Sequence of chain 1.H:
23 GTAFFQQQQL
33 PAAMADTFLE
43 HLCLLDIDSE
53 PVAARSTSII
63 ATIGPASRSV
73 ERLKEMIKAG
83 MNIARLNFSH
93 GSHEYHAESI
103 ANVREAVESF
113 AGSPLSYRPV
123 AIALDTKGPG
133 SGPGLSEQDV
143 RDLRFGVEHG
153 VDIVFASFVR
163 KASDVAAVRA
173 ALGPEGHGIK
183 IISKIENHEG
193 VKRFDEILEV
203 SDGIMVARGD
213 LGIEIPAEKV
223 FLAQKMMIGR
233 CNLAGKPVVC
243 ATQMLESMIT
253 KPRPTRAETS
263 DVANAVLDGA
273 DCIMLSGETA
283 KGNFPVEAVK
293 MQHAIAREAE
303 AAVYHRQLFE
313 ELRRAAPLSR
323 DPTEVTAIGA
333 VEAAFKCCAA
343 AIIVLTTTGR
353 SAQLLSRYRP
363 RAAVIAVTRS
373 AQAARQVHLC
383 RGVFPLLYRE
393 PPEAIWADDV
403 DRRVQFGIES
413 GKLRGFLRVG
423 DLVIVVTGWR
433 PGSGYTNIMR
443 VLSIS

A protein and the small-molecule ligand that binds it are described below.
Small molecule (SMILES): O=P(O)(O)OC[C@H]1O[C@](O)(COP(=O)(O)O)[C@@H](O)[C@@H]1O

Binding-site contacts:
Ligand atom O6P contacts residue THR348 of chain 1.H at 3.4 Å (h-bond).
Ligand atom O3 contacts residue GLY430 of chain 1.H at 3.2 Å.
Ligand atom C5 contacts residue GLY434 of chain 1.H at 3.5 Å.
Ligand atom C3 contacts residue ARG432 of chain 1.H at 3.2 Å.
Ligand atom O5P contacts residue SER353 of chain 1.H at 3.6 Å.
Ligand atom C6 contacts residue THR438 of chain 1.H at 3.4 Å.
Ligand atom P2 contacts residue THR349 of chain 1.H at 3.7 Å.
Ligand atom O6P contacts residue SER435 of chain 1.H at 2.9 Å (h-bond).
Ligand atom O4 contacts residue TYR437 of chain 1.H at 2.8 Å (h-bond).
Ligand atom O6P contacts residue THR349 of chain 1.H at 3.1 Å (h-bond).
Ligand atom O2P contacts residue ARG405 of chain 1.H at 2.7 Å (salt-bridge).
Ligand atom C6 contacts residue SER353 of chain 1.H at 3.7 Å.
Ligand atom O2 contacts residue LEU347 of chain 1.H at 3.5 Å.
Ligand atom C3 contacts residue GLY434 of chain 1.H at 3.5 Å.
Ligand atom O3 contacts residue TRP398 of chain 1.H at 3.7 Å.
Ligand atom O4 contacts residue THR438 of chain 1.H at 3.5 Å (h-bond).
Ligand atom O5 contacts residue LEU347 of chain 1.H at 3.7 Å.
Ligand atom P2 contacts residue SER435 of chain 1.H at 3.5 Å.
Ligand atom O4P contacts residue THR348 of chain 1.H at 2.5 Å (h-bond).
Ligand atom O5P contacts residue SER435 of chain 1.H at 3.2 Å (h-bond).
Ligand atom O4P contacts residue ARG352 of chain 1.H at 3.8 Å.
Ligand atom O3 contacts residue ARG432 of chain 1.H at 2.6 Å (salt-bridge).
Ligand atom P1 contacts residue ARG405 of chain 1.H at 3.7 Å.
Ligand atom O4P contacts residue SER353 of chain 1.H at 2.6 Å (h-bond).
Ligand atom O4 contacts residue GLY434 of chain 1.H at 2.6 Å (h-bond).
Ligand atom O3P contacts residue PRO433 of chain 1.H at 3.6 Å.
Ligand atom O6P contacts residue THR350 of chain 1.H at 2.7 Å (h-bond).
Ligand atom P2 contacts residue THR348 of chain 1.H at 3.5 Å.
Ligand atom O6 contacts residue THR348 of chain 1.H at 3.6 Å.
Ligand atom O1P contacts residue ARG405 of chain 1.H at 2.9 Å (salt-bridge).
Ligand atom O6 contacts residue THR349 of chain 1.H at 3.1 Å (h-bond).
Ligand atom C6 contacts residue LEU347 of chain 1.H at 3.6 Å (hydrophobic).
Ligand atom O3P contacts residue GLY434 of chain 1.H at 2.8 Å (h-bond).
Ligand atom P2 contacts residue SER353 of chain 1.H at 3.6 Å.
Ligand atom O1P contacts residue TRP398 of chain 1.H at 2.7 Å (h-bond).
Ligand atom C4 contacts residue GLY434 of chain 1.H at 3.3 Å.
Ligand atom O5P contacts residue GLY436 of chain 1.H at 3.0 Å (h-bond).
Ligand atom O4 contacts residue GLY436 of chain 1.H at 3.7 Å.
Ligand atom O2 contacts residue GLY430 of chain 1.H at 3.5 Å (h-bond).
Ligand atom O1 contacts residue GLY434 of chain 1.H at 3.8 Å.